Binding-site contacts:
Ligand atom O6A contacts residue HIS94 of chain 51.D at 3.2 Å (h-bond).
Ligand atom OAH contacts residue THR4 of chain 51.D at 3.7 Å.
Ligand atom O4 contacts residue SER93 of chain 51.D at 3.0 Å (h-bond).
Ligand atom OAH contacts residue ASP3 of chain 51.D at 4.0 Å.
Ligand atom O6B contacts residue LYS156 of chain 51.D at 3.3 Å.
Ligand atom O6B contacts residue HIS155 of chain 51.D at 3.3 Å (h-bond).
Ligand atom SAG contacts residue ARG157 of chain 51.D at 3.6 Å (salt-bridge).
Ligand atom C3 contacts residue LYS156 of chain 51.D at 4.0 Å.
Ligand atom C2 contacts residue ALA158 of chain 51.D at 3.7 Å (hydrophobic).
Ligand atom C6 contacts residue LEU62 of chain 51.D at 3.5 Å (hydrophobic).
Ligand atom O6B contacts residue ARG157 of chain 51.D at 3.3 Å (salt-bridge).
Ligand atom OAF contacts residue ALA158 of chain 51.D at 3.3 Å.
Ligand atom C6 contacts residue HIS94 of chain 51.D at 3.9 Å.
Ligand atom O5B contacts residue LYS156 of chain 51.D at 3.3 Å.
Ligand atom O3 contacts residue LYS156 of chain 51.D at 3.0 Å.
Ligand atom C3 contacts residue ARG157 of chain 51.D at 3.7 Å.
Ligand atom O4 contacts residue HIS155 of chain 51.D at 3.5 Å (h-bond).
Ligand atom C5 contacts residue HIS155 of chain 51.D at 4.0 Å.
Ligand atom O5 contacts residue HIS155 of chain 51.D at 3.6 Å.
Ligand atom O6B contacts residue HIS94 of chain 51.D at 4.0 Å.
Ligand atom O3 contacts residue ALA158 of chain 51.D at 3.0 Å (h-bond).
Ligand atom O3 contacts residue ARG157 of chain 51.D at 3.3 Å (salt-bridge).
Ligand atom OBI contacts residue LYS156 of chain 51.D at 4.0 Å.
Ligand atom C3 contacts residue ALA158 of chain 51.D at 4.0 Å (hydrophobic).
Ligand atom OAH contacts residue ARG157 of chain 51.D at 3.1 Å (salt-bridge).
Ligand atom OAF contacts residue ARG157 of chain 51.D at 2.8 Å (salt-bridge).
Ligand atom C4 contacts residue LYS156 of chain 51.D at 4.0 Å.
Ligand atom O5 contacts residue ARG157 of chain 51.D at 3.8 Å.
Ligand atom C5 contacts residue LEU62 of chain 51.D at 3.8 Å (hydrophobic).
Ligand atom O6B contacts residue LEU62 of chain 51.D at 4.0 Å.
Ligand atom SAG contacts residue THR4 of chain 51.D at 3.9 Å.
Ligand atom O4 contacts residue LYS156 of chain 51.D at 3.5 Å.
Ligand atom OAF contacts residue THR4 of chain 51.D at 2.9 Å (h-bond).
Ligand atom C6 contacts residue HIS155 of chain 51.D at 3.4 Å.
Ligand atom O6A contacts residue HIS155 of chain 51.D at 3.8 Å.
Ligand atom C6 contacts residue SER93 of chain 51.D at 4.0 Å.
Ligand atom O6A contacts residue LEU62 of chain 51.D at 3.4 Å.
Ligand atom O6A contacts residue SER93 of chain 51.D at 3.2 Å.
Ligand atom O5 contacts residue LYS156 of chain 51.D at 3.4 Å.
Ligand atom OAH contacts residue LEU2 of chain 51.D at 2.8 Å (h-bond).

This small molecule binds to this protein.
Small molecule (SMILES): O=C(O)[C@@H]1O[C@H](O[C@H]2[C@@H](OS(=O)(=O)O)O[C@@H](O)[C@H](NS(=O)(=O)O)[C@H]2O)[C@@H](OS(=O)(=O)O)[C@H](O)[C@@H]1O

Sequence of chain 51.D:
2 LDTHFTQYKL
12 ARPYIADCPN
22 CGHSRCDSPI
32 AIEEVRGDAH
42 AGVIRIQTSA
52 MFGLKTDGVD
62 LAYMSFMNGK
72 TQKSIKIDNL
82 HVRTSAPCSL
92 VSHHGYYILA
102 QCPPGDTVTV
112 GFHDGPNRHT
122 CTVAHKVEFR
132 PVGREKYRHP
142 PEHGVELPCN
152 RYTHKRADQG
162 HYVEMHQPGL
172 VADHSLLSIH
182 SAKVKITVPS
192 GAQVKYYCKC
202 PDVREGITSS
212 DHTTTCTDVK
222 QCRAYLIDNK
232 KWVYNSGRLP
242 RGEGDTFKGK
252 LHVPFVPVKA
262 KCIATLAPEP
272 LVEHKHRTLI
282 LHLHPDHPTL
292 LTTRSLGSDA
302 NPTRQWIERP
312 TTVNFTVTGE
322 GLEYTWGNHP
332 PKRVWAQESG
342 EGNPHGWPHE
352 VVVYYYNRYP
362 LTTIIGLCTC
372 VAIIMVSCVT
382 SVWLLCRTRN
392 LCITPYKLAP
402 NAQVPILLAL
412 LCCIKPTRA